A small-molecule ligand and the protein it binds are described below.
Small molecule (SMILES): C=CC1=C(C)/C(=C/c2[nH]c(/C=C3\N=C(/C=C4\NC(=O)C(C)=C4C=C)C(C)=C3CCC(=O)O)c(CCC(=O)O)c2C)NC1=O

Sequence of chain 1.D:
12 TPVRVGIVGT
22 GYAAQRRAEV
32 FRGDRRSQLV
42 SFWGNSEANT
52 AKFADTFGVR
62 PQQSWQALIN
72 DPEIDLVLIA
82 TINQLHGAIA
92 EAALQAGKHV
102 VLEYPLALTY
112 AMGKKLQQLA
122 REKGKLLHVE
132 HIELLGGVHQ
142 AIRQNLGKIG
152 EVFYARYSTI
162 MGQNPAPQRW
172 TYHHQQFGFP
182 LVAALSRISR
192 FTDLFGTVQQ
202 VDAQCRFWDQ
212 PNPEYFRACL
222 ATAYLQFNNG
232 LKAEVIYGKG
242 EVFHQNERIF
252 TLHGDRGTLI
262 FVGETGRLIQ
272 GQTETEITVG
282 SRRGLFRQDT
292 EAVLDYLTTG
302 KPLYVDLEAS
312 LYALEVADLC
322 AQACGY

Binding-site contacts:
Ligand atom NA contacts residue BLA1 of chain 1.P at 3.5 Å.
Ligand atom C4D contacts residue NAP1 of chain 1.N at 3.5 Å.
Ligand atom CAD contacts residue TYR105 of chain 1.D at 3.5 Å (hydrophobic).
Ligand atom C1A contacts residue NAP1 of chain 1.N at 3.2 Å.
Ligand atom C1C contacts residue BLA1 of chain 1.P at 3.3 Å.
Ligand atom O1D contacts residue SER187 of chain 1.D at 3.2 Å (h-bond).
Ligand atom O2A contacts residue ARG191 of chain 1.D at 3.6 Å (salt-bridge).
Ligand atom O2D contacts residue ARG188 of chain 1.D at 3.0 Å (salt-bridge).
Ligand atom NA contacts residue NAP1 of chain 1.N at 2.8 Å (h-bond).
Ligand atom CGD contacts residue TYR105 of chain 1.D at 3.5 Å (hydrophobic).
Ligand atom CMB contacts residue BLA1 of chain 1.P at 3.5 Å.
Ligand atom CAA contacts residue TYR105 of chain 1.D at 3.4 Å (hydrophobic).
Ligand atom CAC contacts residue BLA1 of chain 1.P at 3.4 Å.
Ligand atom CHA contacts residue TYR105 of chain 1.D at 3.2 Å (hydrophobic).
Ligand atom CHA contacts residue NAP1 of chain 1.N at 3.3 Å.
Ligand atom C4B contacts residue TYR23 of chain 1.D at 3.5 Å (hydrophobic).
Ligand atom C3B contacts residue TYR23 of chain 1.D at 3.5 Å (hydrophobic).
Ligand atom C4A contacts residue NAP1 of chain 1.N at 3.4 Å.
Ligand atom CGD contacts residue ARG188 of chain 1.D at 3.3 Å.
Ligand atom O1A contacts residue BLA1 of chain 1.P at 3.3 Å (h-bond).
Ligand atom CAD contacts residue NAP1 of chain 1.N at 3.4 Å.
Ligand atom ND contacts residue NAP1 of chain 1.N at 3.3 Å (h-bond).
Ligand atom C2C contacts residue BLA1 of chain 1.P at 3.5 Å.
Ligand atom CMC contacts residue BLA1 of chain 1.P at 3.4 Å.
Ligand atom O1D contacts residue ARG188 of chain 1.D at 2.9 Å (salt-bridge).
Ligand atom C1A contacts residue BLA1 of chain 1.P at 3.3 Å.
Ligand atom C3A contacts residue BLA1 of chain 1.P at 3.4 Å.
Ligand atom O2D contacts residue BLA1 of chain 1.P at 3.4 Å.
Ligand atom NB contacts residue NAP1 of chain 1.N at 3.0 Å (h-bond).
Ligand atom CHA contacts residue BLA1 of chain 1.P at 3.3 Å.
Ligand atom CAB contacts residue BLA1 of chain 1.P at 3.5 Å.
Ligand atom OB contacts residue TYR23 of chain 1.D at 3.3 Å.
Ligand atom CGA contacts residue ARG191 of chain 1.D at 3.5 Å.
Ligand atom OC contacts residue BLA1 of chain 1.P at 2.7 Å (h-bond).
Ligand atom C4A contacts residue BLA1 of chain 1.P at 3.4 Å.
Ligand atom O1A contacts residue ARG191 of chain 1.D at 3.5 Å (salt-bridge).
Ligand atom CBB contacts residue TYR23 of chain 1.D at 3.4 Å (hydrophobic).
Ligand atom NC contacts residue BLA1 of chain 1.P at 3.5 Å.
Ligand atom C1D contacts residue NAP1 of chain 1.N at 3.5 Å.
Ligand atom O1D contacts residue TYR105 of chain 1.D at 2.5 Å (h-bond).